Binding-site contacts:
Ligand atom C7 contacts residue TYR793 of chain 1.B at 4.1 Å (hydrophobic).
Ligand atom O7 contacts residue ASN706 of chain 1.A at 4.2 Å.
Ligand atom O5 contacts residue TYR793 of chain 1.B at 4.1 Å.
Ligand atom C7 contacts residue ASN706 of chain 1.A at 3.8 Å.
Ligand atom C2 contacts residue TYR793 of chain 1.B at 3.9 Å (hydrophobic).
Ligand atom C1 contacts residue TYR793 of chain 1.B at 4.3 Å (hydrophobic).
Ligand atom O5 contacts residue ASN706 of chain 1.A at 2.4 Å (h-bond).
Ligand atom N2 contacts residue ASN706 of chain 1.A at 2.9 Å (h-bond).
Ligand atom C4 contacts residue ASN706 of chain 1.A at 4.2 Å.
Ligand atom C3 contacts residue ASN706 of chain 1.A at 3.8 Å.
Ligand atom C1 contacts residue ASN706 of chain 1.A at 1.4 Å.
Ligand atom O6 contacts residue TYR793 of chain 1.B at 4.0 Å.
Ligand atom C2 contacts residue ASN706 of chain 1.A at 2.4 Å.
Ligand atom O7 contacts residue TYR793 of chain 1.B at 2.9 Å (h-bond).
Ligand atom N2 contacts residue TYR793 of chain 1.B at 4.5 Å.
Ligand atom C5 contacts residue ASN706 of chain 1.A at 3.7 Å.
Ligand atom O6 contacts residue ILE791 of chain 1.B at 4.4 Å.

Sequence of chain 1.A:
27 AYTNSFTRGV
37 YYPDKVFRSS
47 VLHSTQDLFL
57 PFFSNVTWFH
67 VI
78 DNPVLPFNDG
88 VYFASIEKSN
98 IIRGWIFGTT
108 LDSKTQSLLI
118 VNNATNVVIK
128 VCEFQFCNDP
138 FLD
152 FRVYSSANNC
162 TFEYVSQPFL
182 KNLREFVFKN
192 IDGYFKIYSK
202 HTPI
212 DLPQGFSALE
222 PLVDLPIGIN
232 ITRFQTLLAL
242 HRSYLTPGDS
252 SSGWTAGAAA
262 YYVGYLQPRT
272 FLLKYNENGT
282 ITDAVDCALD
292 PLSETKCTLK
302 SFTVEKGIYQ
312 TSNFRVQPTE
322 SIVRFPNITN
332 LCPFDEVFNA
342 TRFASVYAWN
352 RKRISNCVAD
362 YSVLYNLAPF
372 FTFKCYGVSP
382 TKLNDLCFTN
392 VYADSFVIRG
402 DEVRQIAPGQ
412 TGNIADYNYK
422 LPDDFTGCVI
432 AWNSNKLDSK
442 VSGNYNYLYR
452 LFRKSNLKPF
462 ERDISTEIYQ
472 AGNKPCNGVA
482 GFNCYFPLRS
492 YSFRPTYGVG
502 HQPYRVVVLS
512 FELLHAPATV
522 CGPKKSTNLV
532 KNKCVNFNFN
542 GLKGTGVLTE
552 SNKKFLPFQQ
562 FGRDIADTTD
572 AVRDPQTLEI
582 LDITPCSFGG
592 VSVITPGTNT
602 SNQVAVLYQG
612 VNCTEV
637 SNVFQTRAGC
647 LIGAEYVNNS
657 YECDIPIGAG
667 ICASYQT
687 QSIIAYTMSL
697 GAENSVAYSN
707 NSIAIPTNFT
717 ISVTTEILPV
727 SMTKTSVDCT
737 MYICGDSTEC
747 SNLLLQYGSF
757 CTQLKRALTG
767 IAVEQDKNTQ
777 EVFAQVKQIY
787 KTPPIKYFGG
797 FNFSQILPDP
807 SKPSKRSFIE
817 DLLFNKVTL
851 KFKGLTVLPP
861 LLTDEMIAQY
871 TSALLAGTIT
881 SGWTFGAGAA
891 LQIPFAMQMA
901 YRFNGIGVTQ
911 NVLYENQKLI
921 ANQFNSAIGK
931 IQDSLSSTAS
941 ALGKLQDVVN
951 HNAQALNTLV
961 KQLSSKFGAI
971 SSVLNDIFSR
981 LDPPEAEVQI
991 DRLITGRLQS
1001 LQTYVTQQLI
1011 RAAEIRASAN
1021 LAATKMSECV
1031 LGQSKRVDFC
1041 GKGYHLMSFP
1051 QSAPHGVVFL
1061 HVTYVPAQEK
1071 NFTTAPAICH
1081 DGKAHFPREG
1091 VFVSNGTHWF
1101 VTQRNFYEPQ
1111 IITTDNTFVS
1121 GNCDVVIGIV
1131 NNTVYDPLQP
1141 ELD

A protein and the small-molecule ligand that binds it are described below.
Small molecule (SMILES): CC(=O)N[C@@H]1[C@@H](O)[C@H](O)[C@@H](CO)O[C@H]1O

Sequence of chain 1.B:
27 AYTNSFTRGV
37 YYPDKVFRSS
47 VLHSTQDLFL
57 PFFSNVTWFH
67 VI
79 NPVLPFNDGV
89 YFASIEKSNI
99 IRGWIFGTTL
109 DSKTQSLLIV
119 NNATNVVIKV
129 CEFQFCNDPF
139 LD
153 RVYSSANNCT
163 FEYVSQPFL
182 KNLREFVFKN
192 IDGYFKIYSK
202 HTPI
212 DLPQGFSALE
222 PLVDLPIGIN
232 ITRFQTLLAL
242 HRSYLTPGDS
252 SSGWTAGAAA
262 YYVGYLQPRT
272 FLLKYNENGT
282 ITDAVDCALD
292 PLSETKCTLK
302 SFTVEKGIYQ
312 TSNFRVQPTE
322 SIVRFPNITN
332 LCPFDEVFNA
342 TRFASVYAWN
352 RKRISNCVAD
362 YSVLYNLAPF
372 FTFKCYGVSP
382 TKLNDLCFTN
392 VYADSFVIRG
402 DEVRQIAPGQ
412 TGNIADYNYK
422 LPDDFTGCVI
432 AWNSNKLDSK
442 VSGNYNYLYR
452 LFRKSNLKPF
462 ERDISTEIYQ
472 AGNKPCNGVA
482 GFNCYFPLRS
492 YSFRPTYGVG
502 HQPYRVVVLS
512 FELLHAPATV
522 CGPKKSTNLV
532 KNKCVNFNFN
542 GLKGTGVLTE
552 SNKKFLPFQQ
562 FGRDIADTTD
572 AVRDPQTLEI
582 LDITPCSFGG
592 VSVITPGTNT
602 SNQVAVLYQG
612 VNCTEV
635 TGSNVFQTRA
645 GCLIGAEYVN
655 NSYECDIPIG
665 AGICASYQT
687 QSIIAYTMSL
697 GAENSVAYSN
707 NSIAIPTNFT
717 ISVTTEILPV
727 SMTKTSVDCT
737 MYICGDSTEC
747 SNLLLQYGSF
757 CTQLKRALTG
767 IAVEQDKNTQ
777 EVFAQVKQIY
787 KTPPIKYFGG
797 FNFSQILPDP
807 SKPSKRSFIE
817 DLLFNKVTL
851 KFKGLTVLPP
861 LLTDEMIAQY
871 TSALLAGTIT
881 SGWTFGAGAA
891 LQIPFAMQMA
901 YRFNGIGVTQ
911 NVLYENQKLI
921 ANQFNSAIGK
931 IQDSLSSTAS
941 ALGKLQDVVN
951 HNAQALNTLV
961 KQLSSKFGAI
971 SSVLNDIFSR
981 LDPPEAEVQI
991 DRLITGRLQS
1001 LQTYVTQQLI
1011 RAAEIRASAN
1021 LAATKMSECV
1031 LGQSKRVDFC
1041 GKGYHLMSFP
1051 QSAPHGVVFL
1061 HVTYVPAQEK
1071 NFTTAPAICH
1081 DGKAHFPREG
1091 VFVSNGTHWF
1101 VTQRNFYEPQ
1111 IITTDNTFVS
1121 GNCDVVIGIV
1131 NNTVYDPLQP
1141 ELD